Binding-site contacts:
Ligand atom N2 contacts residue ASN359 of chain 1.E at 2.9 Å (h-bond).
Ligand atom O7 contacts residue ASN359 of chain 1.E at 3.8 Å.
Ligand atom O5 contacts residue ASN359 of chain 1.E at 2.4 Å (h-bond).
Ligand atom O6 contacts residue ASN359 of chain 1.E at 3.9 Å.
Ligand atom C3 contacts residue ASN359 of chain 1.E at 3.8 Å.
Ligand atom C5 contacts residue ASN359 of chain 1.E at 3.7 Å.
Ligand atom C6 contacts residue ASN359 of chain 1.E at 4.4 Å.
Ligand atom C4 contacts residue ASN359 of chain 1.E at 4.2 Å.
Ligand atom C2 contacts residue ASN359 of chain 1.E at 2.5 Å.
Ligand atom C1 contacts residue ASN359 of chain 1.E at 1.4 Å.
Ligand atom C8 contacts residue GLY356 of chain 1.E at 3.8 Å.
Ligand atom C7 contacts residue ASN359 of chain 1.E at 3.5 Å.

Sequence of chain 1.E:
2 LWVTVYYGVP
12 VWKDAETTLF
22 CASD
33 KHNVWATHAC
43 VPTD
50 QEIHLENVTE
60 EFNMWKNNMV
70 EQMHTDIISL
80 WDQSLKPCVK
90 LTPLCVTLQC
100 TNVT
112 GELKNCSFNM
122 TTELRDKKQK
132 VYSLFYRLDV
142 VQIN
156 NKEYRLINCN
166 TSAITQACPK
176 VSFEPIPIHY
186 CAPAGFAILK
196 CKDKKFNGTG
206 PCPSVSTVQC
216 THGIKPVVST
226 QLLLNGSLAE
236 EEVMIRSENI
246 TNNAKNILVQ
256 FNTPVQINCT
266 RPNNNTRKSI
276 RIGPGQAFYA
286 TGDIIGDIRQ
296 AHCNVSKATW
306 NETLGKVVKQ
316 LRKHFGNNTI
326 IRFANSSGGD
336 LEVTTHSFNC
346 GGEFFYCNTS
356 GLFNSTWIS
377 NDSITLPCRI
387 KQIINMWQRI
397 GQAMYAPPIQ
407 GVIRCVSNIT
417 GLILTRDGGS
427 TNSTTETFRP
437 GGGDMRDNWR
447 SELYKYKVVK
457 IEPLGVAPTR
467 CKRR

The small molecule below binds the protein below.
Small molecule (SMILES): CC(=O)N[C@@H]1[C@@H](O)[C@H](O)[C@@H](CO)O[C@H]1O